Binding-site contacts:
Ligand atom C2 contacts residue ASN336 of chain 1.C at 2.5 Å.
Ligand atom C8 contacts residue ASN300 of chain 1.C at 3.2 Å.
Ligand atom C7 contacts residue ASN300 of chain 1.C at 4.1 Å.
Ligand atom C1 contacts residue ASN336 of chain 1.C at 1.5 Å.
Ligand atom C1 contacts residue HIS334 of chain 1.C at 4.4 Å.
Ligand atom C5 contacts residue ASN336 of chain 1.C at 3.8 Å.
Ligand atom C8 contacts residue THR302 of chain 1.C at 3.6 Å.
Ligand atom C4 contacts residue ASN336 of chain 1.C at 4.3 Å.
Ligand atom O5 contacts residue ASN336 of chain 1.C at 2.5 Å (h-bond).
Ligand atom N2 contacts residue ASN336 of chain 1.C at 3.0 Å (h-bond).
Ligand atom C7 contacts residue ASN336 of chain 1.C at 3.3 Å.
Ligand atom C1 contacts residue THR418 of chain 1.C at 4.0 Å.
Ligand atom O7 contacts residue ASN300 of chain 1.C at 3.8 Å.
Ligand atom C2 contacts residue HIS334 of chain 1.C at 3.9 Å.
Ligand atom C8 contacts residue HIS334 of chain 1.C at 3.8 Å.
Ligand atom C8 contacts residue CYS301 of chain 1.C at 4.2 Å (hydrophobic).
Ligand atom C7 contacts residue HIS334 of chain 1.C at 3.8 Å.
Ligand atom C3 contacts residue ASN336 of chain 1.C at 3.9 Å.
Ligand atom C3 contacts residue HIS334 of chain 1.C at 3.9 Å.
Ligand atom O7 contacts residue ASN336 of chain 1.C at 3.2 Å (h-bond).
Ligand atom O5 contacts residue THR418 of chain 1.C at 4.3 Å.
Ligand atom C8 contacts residue ASN336 of chain 1.C at 4.2 Å.
Ligand atom O3 contacts residue HIS334 of chain 1.C at 4.2 Å.
Ligand atom N2 contacts residue HIS334 of chain 1.C at 3.0 Å (h-bond).

Sequence of chain 1.C:
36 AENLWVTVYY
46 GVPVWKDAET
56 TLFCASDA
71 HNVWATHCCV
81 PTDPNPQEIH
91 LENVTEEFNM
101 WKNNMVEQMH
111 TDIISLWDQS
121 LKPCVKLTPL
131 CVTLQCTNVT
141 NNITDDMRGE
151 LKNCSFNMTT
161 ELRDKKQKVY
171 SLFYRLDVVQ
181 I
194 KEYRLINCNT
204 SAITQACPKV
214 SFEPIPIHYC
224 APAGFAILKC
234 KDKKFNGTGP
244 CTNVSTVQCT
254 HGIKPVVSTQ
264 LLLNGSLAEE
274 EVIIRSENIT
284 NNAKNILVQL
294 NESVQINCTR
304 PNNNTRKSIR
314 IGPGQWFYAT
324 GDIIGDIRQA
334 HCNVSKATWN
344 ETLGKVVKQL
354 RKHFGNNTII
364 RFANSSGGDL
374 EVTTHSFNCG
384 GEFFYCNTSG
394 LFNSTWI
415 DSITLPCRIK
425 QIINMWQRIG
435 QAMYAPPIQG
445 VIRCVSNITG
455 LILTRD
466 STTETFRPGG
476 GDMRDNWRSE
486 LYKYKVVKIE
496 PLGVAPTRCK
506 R

This protein binds this small molecule.
Small molecule (SMILES): CC(=O)N[C@@H]1[C@@H](O)[C@H](O)[C@@H](CO)O[C@H]1O